This protein binds this small molecule.
Small molecule (SMILES): CC(=O)N[C@@H]1[C@@H](O)[C@H](O)[C@@H](CO)O[C@H]1O

Binding-site contacts:
Ligand atom C1 contacts residue ASN80 of chain 1.D at 1.4 Å.
Ligand atom C8 contacts residue PRO78 of chain 1.D at 4.2 Å (hydrophobic).
Ligand atom C3 contacts residue ASN80 of chain 1.D at 3.9 Å.
Ligand atom C8 contacts residue LEU79 of chain 1.D at 4.4 Å (hydrophobic).
Ligand atom C2 contacts residue ASN80 of chain 1.D at 2.8 Å.
Ligand atom O7 contacts residue ASN80 of chain 1.D at 3.5 Å (h-bond).
Ligand atom O5 contacts residue ASN80 of chain 1.D at 2.4 Å (h-bond).
Ligand atom C7 contacts residue ASN80 of chain 1.D at 3.5 Å.
Ligand atom C5 contacts residue ASN80 of chain 1.D at 3.5 Å.
Ligand atom N2 contacts residue ASN80 of chain 1.D at 3.2 Å (h-bond).
Ligand atom O5 contacts residue HIS119 of chain 1.D at 4.1 Å.
Ligand atom C4 contacts residue ASN80 of chain 1.D at 4.3 Å.

Sequence of chain 1.D:
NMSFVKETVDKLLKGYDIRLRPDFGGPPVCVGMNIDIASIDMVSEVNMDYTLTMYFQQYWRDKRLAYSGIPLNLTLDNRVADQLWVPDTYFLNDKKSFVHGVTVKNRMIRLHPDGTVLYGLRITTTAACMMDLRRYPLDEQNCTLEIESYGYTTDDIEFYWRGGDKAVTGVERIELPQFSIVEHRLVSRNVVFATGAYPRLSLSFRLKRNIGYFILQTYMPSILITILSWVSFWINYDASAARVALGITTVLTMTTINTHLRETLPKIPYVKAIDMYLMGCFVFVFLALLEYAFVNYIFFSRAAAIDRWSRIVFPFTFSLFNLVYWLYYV